The protein below binds the small molecule below.
Small molecule (SMILES): Cc1ncc(COP(=O)(O)O)c(CNc2conc2O)c1O

Binding-site contacts:
Ligand atom CA contacts residue 4AX1 of chain 1.F at 0.8 Å.
Ligand atom C contacts residue ACY1 of chain 1.G at 0.4 Å.
Ligand atom O contacts residue 4AX1 of chain 1.F at 0.8 Å (h-bond).
Ligand atom O4P contacts residue PMP1 of chain 1.I at 0.1 Å (h-bond).
Ligand atom C3 contacts residue PLP1 of chain 1.K at 0.4 Å.
Ligand atom O1P contacts residue PMP1 of chain 1.I at 0.4 Å (h-bond).
Ligand atom C2 contacts residue PLP1 of chain 1.K at 0.2 Å.
Ligand atom O1P contacts residue PLP1 of chain 1.K at 0.3 Å (h-bond).
Ligand atom CB contacts residue 4AX1 of chain 1.F at 0.7 Å.
Ligand atom C5 contacts residue PLP1 of chain 1.K at 0.1 Å.
Ligand atom O3P contacts residue PLP1 of chain 1.K at 0.3 Å (h-bond).
Ligand atom O3 contacts residue PLP1 of chain 1.K at 0.7 Å (h-bond).
Ligand atom C4 contacts residue PMP1 of chain 1.I at 0.3 Å.
Ligand atom O4P contacts residue PLP1 of chain 1.K at 0.2 Å (h-bond).
Ligand atom ND contacts residue 4AX1 of chain 1.F at 0.6 Å (h-bond).
Ligand atom C6 contacts residue PMP1 of chain 1.I at 0.4 Å.
Ligand atom CB contacts residue ACY1 of chain 1.G at 1.0 Å.
Ligand atom CA contacts residue ACY1 of chain 1.G at 1.0 Å.
Ligand atom N contacts residue PMP1 of chain 1.I at 0.8 Å (h-bond).
Ligand atom C2 contacts residue PMP1 of chain 1.I at 0.3 Å.
Ligand atom O2P contacts residue PMP1 of chain 1.I at 0.4 Å (h-bond).
Ligand atom P contacts residue PLP1 of chain 1.K at 0.3 Å.
Ligand atom C6 contacts residue PLP1 of chain 1.K at 0.3 Å.
Ligand atom N1 contacts residue PMP1 of chain 1.I at 0.3 Å (h-bond).
Ligand atom C4 contacts residue PLP1 of chain 1.K at 0.4 Å.
Ligand atom P contacts residue PMP1 of chain 1.I at 0.1 Å.
Ligand atom N1 contacts residue PLP1 of chain 1.K at 0.3 Å (h-bond).
Ligand atom C contacts residue 4AX1 of chain 1.F at 0.5 Å.
Ligand atom O3P contacts residue PMP1 of chain 1.I at 0.4 Å (h-bond).
Ligand atom C5A contacts residue PLP1 of chain 1.K at 0.1 Å.
Ligand atom C5 contacts residue PMP1 of chain 1.I at 0.3 Å.
Ligand atom C3 contacts residue PMP1 of chain 1.I at 0.3 Å.
Ligand atom C4A contacts residue PMP1 of chain 1.I at 0.4 Å.
Ligand atom C5A contacts residue PMP1 of chain 1.I at 0.3 Å.
Ligand atom C4A contacts residue PLP1 of chain 1.K at 0.8 Å.
Ligand atom C2A contacts residue PLP1 of chain 1.K at 0.3 Å.
Ligand atom O3 contacts residue PMP1 of chain 1.I at 0.6 Å (h-bond).
Ligand atom O2P contacts residue PLP1 of chain 1.K at 0.6 Å (h-bond).
Ligand atom C2A contacts residue PMP1 of chain 1.I at 0.3 Å.
Ligand atom ND contacts residue ACY1 of chain 1.G at 0.5 Å (h-bond).

Sequence of chain 1.B:
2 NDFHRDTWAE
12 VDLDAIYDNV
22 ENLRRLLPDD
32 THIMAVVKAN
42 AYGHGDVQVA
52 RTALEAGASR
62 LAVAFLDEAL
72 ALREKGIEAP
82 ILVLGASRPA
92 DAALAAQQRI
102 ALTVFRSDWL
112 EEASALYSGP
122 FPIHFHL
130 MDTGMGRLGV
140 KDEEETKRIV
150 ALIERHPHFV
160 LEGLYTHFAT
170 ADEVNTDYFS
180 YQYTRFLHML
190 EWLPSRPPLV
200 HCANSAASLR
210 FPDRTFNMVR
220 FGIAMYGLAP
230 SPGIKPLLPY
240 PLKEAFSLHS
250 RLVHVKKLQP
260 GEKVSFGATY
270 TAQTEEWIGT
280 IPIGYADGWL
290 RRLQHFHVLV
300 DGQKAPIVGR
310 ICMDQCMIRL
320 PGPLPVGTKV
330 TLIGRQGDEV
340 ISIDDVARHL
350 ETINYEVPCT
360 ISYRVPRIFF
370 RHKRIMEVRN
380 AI

Sequence of chain 1.A:
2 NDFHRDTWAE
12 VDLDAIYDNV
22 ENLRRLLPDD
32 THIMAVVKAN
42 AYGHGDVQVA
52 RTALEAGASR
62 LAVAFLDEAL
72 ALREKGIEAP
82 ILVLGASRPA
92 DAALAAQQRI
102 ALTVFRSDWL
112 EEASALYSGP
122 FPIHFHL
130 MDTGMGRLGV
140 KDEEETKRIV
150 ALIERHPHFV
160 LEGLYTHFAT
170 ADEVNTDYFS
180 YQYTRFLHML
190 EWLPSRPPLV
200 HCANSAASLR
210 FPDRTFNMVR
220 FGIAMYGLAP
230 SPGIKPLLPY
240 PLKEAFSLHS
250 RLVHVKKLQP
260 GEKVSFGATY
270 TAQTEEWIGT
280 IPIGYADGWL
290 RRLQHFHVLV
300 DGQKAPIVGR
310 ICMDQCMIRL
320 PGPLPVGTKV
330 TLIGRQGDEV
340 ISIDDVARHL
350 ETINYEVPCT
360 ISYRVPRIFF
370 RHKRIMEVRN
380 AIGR